A small-molecule ligand and the protein it binds are described below.
Small molecule (SMILES): CN1C(=O)N[C@@]2(OO)C(=O)NC(=O)N=C12

Sequence of chain 1.A:
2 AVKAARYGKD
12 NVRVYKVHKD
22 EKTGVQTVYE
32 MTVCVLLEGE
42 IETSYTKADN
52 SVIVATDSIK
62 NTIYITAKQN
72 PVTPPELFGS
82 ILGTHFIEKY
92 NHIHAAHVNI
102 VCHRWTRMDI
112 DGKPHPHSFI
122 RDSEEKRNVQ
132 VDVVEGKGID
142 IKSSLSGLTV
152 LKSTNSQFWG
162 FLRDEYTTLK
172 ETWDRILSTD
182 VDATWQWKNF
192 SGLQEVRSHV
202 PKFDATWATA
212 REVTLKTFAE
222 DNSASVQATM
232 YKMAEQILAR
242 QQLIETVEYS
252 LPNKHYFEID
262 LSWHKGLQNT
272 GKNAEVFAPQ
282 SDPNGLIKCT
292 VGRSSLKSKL

Binding-site contacts:
Ligand atom N1 contacts residue MUA1 of chain 1.E at 0.4 Å (h-bond).
Ligand atom N1 contacts residue THR57 of chain 3.A at 2.8 Å (h-bond).
Ligand atom C1 contacts residue THR57 of chain 3.A at 3.2 Å.
Ligand atom O contacts residue ASP58 of chain 3.A at 3.0 Å (salt-bridge).
Ligand atom O2 contacts residue THR57 of chain 3.A at 2.6 Å (h-bond).
Ligand atom O contacts residue LEU170 of chain 1.A at 3.4 Å.
Ligand atom C contacts residue MUA1 of chain 1.E at 0.1 Å.
Ligand atom O4 contacts residue MUA1 of chain 1.E at 0.1 Å (h-bond).
Ligand atom N contacts residue MUA1 of chain 1.E at 0.1 Å (h-bond).
Ligand atom C2 contacts residue OXY1 of chain 1.D at 2.6 Å.
Ligand atom O2 contacts residue OXY1 of chain 1.D at 0.4 Å (h-bond).
Ligand atom O contacts residue MUA1 of chain 1.E at 0.2 Å (h-bond).
Ligand atom O4 contacts residue VAL227 of chain 1.A at 2.8 Å (h-bond).
Ligand atom C3 contacts residue MUA1 of chain 1.E at 0.1 Å.
Ligand atom C5 contacts residue MUA1 of chain 1.E at 0.3 Å.
Ligand atom C5 contacts residue OXY1 of chain 1.D at 3.1 Å.
Ligand atom C2 contacts residue MUA1 of chain 1.E at 0.6 Å.
Ligand atom C contacts residue ARG176 of chain 1.A at 3.3 Å.
Ligand atom C1 contacts residue MUA1 of chain 1.E at 0.2 Å.
Ligand atom N3 contacts residue ARG176 of chain 1.A at 3.0 Å (salt-bridge).
Ligand atom O4 contacts residue ARG176 of chain 1.A at 2.8 Å (salt-bridge).
Ligand atom O1 contacts residue THR57 of chain 3.A at 3.2 Å.
Ligand atom N contacts residue OXY1 of chain 1.D at 3.2 Å (h-bond).
Ligand atom O1 contacts residue MUA1 of chain 1.E at 2.1 Å.
Ligand atom C3 contacts residue OXY1 of chain 1.D at 3.4 Å.
Ligand atom O3 contacts residue ILE54 of chain 3.A at 3.4 Å.
Ligand atom C1 contacts residue OXY1 of chain 1.D at 3.4 Å.
Ligand atom N2 contacts residue PHE159 of chain 1.A at 3.4 Å.
Ligand atom N2 contacts residue GLN228 of chain 1.A at 3.0 Å (h-bond).
Ligand atom O2 contacts residue MUA1 of chain 1.E at 3.0 Å.
Ligand atom O contacts residue THR57 of chain 3.A at 3.4 Å (h-bond).
Ligand atom N3 contacts residue MUA1 of chain 1.E at 0.1 Å (h-bond).
Ligand atom N1 contacts residue OXY1 of chain 1.D at 3.3 Å (h-bond).
Ligand atom N2 contacts residue MUA1 of chain 1.E at 0.2 Å (h-bond).
Ligand atom C4 contacts residue MUA1 of chain 1.E at 0.1 Å.
Ligand atom O3 contacts residue GLN228 of chain 1.A at 2.9 Å (h-bond).
Ligand atom O3 contacts residue MUA1 of chain 1.E at 0.3 Å (h-bond).
Ligand atom N3 contacts residue ASN254 of chain 1.A at 3.2 Å (h-bond).
Ligand atom O2 contacts residue ASN254 of chain 1.A at 3.1 Å (h-bond).
Ligand atom O1 contacts residue OXY1 of chain 1.D at 1.2 Å (h-bond).

Sequence of chain 3.A:
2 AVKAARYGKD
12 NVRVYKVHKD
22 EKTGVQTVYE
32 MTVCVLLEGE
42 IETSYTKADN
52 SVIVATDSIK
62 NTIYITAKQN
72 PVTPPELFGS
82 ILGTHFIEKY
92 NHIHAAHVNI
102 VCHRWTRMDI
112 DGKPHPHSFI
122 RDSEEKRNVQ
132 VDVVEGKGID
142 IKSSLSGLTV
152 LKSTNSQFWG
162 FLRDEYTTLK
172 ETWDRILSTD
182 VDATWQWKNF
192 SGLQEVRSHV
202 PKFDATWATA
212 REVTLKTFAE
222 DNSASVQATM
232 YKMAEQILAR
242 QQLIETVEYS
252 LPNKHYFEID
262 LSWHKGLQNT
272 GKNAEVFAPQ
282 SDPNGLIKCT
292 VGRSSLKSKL